Sequence of chain 1.A:
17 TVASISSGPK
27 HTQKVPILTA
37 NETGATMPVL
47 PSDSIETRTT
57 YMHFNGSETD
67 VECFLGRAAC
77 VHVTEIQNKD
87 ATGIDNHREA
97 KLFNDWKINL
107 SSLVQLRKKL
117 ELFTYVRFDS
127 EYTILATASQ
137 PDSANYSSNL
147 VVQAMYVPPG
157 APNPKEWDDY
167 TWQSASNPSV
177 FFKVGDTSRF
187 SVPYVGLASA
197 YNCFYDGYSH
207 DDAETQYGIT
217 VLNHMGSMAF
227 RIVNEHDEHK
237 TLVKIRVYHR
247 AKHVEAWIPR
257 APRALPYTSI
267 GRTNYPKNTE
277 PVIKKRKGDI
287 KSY

Binding-site contacts:
Ligand atom C20 contacts residue VAL191 of chain 1.A at 3.5 Å (hydrophobic).
Ligand atom C16 contacts residue ILE104 of chain 1.A at 3.7 Å (hydrophobic).
Ligand atom C19 contacts residue VAL188 of chain 1.A at 3.5 Å (hydrophobic).
Ligand atom C17 contacts residue ILE104 of chain 1.A at 3.8 Å (hydrophobic).
Ligand atom N4 contacts residue DMS1 of chain 1.F at 3.6 Å (h-bond).
Ligand atom N4 contacts residue ASN219 of chain 1.A at 4.0 Å.
Ligand atom C19 contacts residue VAL191 of chain 1.A at 4.0 Å (hydrophobic).
Ligand atom C20 contacts residue VAL188 of chain 1.A at 3.7 Å (hydrophobic).
Ligand atom C16 contacts residue TYR128 of chain 1.A at 2.9 Å (hydrophobic).
Ligand atom C1 contacts residue DMS1 of chain 1.F at 4.1 Å.
Ligand atom C7 contacts residue TYR197 of chain 1.A at 3.5 Å (hydrophobic).
Ligand atom C15 contacts residue TYR128 of chain 1.A at 3.0 Å (hydrophobic).
Ligand atom C21 contacts residue ILE104 of chain 1.A at 3.5 Å (hydrophobic).
Ligand atom N12 contacts residue TYR128 of chain 1.A at 2.5 Å (h-bond).
Ligand atom C11 contacts residue ILE104 of chain 1.A at 3.5 Å (hydrophobic).
Ligand atom C18 contacts residue TYR152 of chain 1.A at 3.8 Å (hydrophobic).
Ligand atom C8 contacts residue TYR197 of chain 1.A at 3.4 Å (hydrophobic).
Ligand atom C13 contacts residue TYR128 of chain 1.A at 3.0 Å (hydrophobic).
Ligand atom C17 contacts residue TYR128 of chain 1.A at 3.8 Å (hydrophobic).
Ligand atom N5 contacts residue ASN219 of chain 1.A at 4.1 Å.
Ligand atom C18 contacts residue VAL188 of chain 1.A at 3.9 Å (hydrophobic).
Ligand atom C8 contacts residue PHE124 of chain 1.A at 3.6 Å (hydrophobic).
Ligand atom C7 contacts residue PHE124 of chain 1.A at 3.8 Å (hydrophobic).
Ligand atom C10 contacts residue TYR128 of chain 1.A at 3.6 Å (hydrophobic).
Ligand atom C11 contacts residue MET221 of chain 1.A at 4.0 Å (hydrophobic).
Ligand atom N9 contacts residue TYR128 of chain 1.A at 4.1 Å.
Ligand atom C14 contacts residue TYR128 of chain 1.A at 3.3 Å (hydrophobic).
Ligand atom C11 contacts residue TYR128 of chain 1.A at 3.4 Å (hydrophobic).
Ligand atom N5 contacts residue DMS1 of chain 1.F at 3.9 Å.
Ligand atom C14 contacts residue SER126 of chain 1.A at 3.6 Å.
Ligand atom C19 contacts residue TYR152 of chain 1.A at 3.9 Å (hydrophobic).
Ligand atom C10 contacts residue MET221 of chain 1.A at 4.0 Å (hydrophobic).
Ligand atom C21 contacts residue MET224 of chain 1.A at 4.0 Å (hydrophobic).
Ligand atom C1 contacts residue ASN198 of chain 1.A at 4.0 Å.
Ligand atom C10 contacts residue LEU106 of chain 1.A at 4.0 Å (hydrophobic).
Ligand atom C13 contacts residue SER126 of chain 1.A at 3.7 Å.
Ligand atom C10 contacts residue ILE104 of chain 1.A at 3.9 Å (hydrophobic).
Ligand atom C13 contacts residue TYR197 of chain 1.A at 4.0 Å (hydrophobic).
Ligand atom C14 contacts residue TYR197 of chain 1.A at 4.1 Å (hydrophobic).
Ligand atom C7 contacts residue LEU106 of chain 1.A at 4.1 Å (hydrophobic).

A protein and the small-molecule ligand that binds it are described below.
Small molecule (SMILES): COc1ccc(N2CCN(c3cccc(C)c3)CC2)nn1